Binding-site contacts:
Ligand atom C contacts residue ASP258 of chain 1.A at 3.7 Å.
Ligand atom C contacts residue ILE39 of chain 1.A at 3.6 Å (hydrophobic).
Ligand atom CA contacts residue ASP258 of chain 1.A at 3.5 Å.
Ligand atom O contacts residue ARG43 of chain 1.A at 3.1 Å (salt-bridge).
Ligand atom OG1 contacts residue ASP258 of chain 1.A at 3.3 Å.
Ligand atom NH1 contacts residue ASP228 of chain 1.A at 2.7 Å (salt-bridge).
Ligand atom O contacts residue ARG50 of chain 1.A at 3.6 Å.
Ligand atom CG2 contacts residue MET259 of chain 1.A at 3.7 Å (hydrophobic).
Ligand atom CD contacts residue ARG50 of chain 1.A at 3.6 Å.
Ligand atom NE contacts residue ASP53 of chain 1.A at 3.7 Å.
Ligand atom N contacts residue ARG49 of chain 1.A at 3.6 Å.
Ligand atom CA contacts residue ARG49 of chain 1.A at 3.5 Å.
Ligand atom OG1 contacts residue MET259 of chain 1.A at 2.8 Å (h-bond).
Ligand atom O contacts residue ILE39 of chain 1.A at 3.6 Å.
Ligand atom CA contacts residue ASP258 of chain 1.A at 3.7 Å.
Ligand atom OG1 contacts residue ILE39 of chain 1.A at 3.5 Å.
Ligand atom CB contacts residue ARG50 of chain 1.A at 3.7 Å.
Ligand atom N contacts residue ASP258 of chain 1.A at 2.8 Å (salt-bridge).
Ligand atom CA contacts residue ASP258 of chain 1.A at 3.7 Å.
Ligand atom O contacts residue ARG49 of chain 1.A at 3.1 Å (salt-bridge).
Ligand atom O contacts residue ARG43 of chain 1.A at 3.0 Å (salt-bridge).
Ligand atom C contacts residue ARG49 of chain 1.A at 3.4 Å.
Ligand atom N contacts residue ILE39 of chain 1.A at 3.7 Å.
Ligand atom N contacts residue ASP258 of chain 1.A at 2.9 Å (salt-bridge).
Ligand atom CD2 contacts residue ASP258 of chain 1.A at 3.5 Å.
Ligand atom CB contacts residue ASP258 of chain 1.A at 3.7 Å.
Ligand atom CB contacts residue ARG49 of chain 1.A at 3.5 Å.
Ligand atom CA contacts residue ARG50 of chain 1.A at 3.5 Å.
Ligand atom CD contacts residue LEU52 of chain 1.A at 3.5 Å (hydrophobic).
Ligand atom CB contacts residue ASP258 of chain 1.A at 3.5 Å.
Ligand atom CB contacts residue ILE39 of chain 1.A at 3.6 Å (hydrophobic).
Ligand atom CB contacts residue MET259 of chain 1.A at 3.8 Å (hydrophobic).
Ligand atom N contacts residue ASP258 of chain 1.A at 3.0 Å (salt-bridge).
Ligand atom N contacts residue ARG49 of chain 1.A at 3.0 Å (salt-bridge).
Ligand atom CD2 contacts residue ARG43 of chain 1.A at 3.7 Å.
Ligand atom CG2 contacts residue ALA42 of chain 1.A at 3.7 Å (hydrophobic).
Ligand atom C contacts residue ASP258 of chain 1.A at 3.6 Å.
Ligand atom NH2 contacts residue ARG50 of chain 1.A at 3.3 Å (salt-bridge).
Ligand atom NH1 contacts residue THR246 of chain 1.A at 3.0 Å (h-bond).
Ligand atom N contacts residue ARG49 of chain 1.A at 3.6 Å.

Sequence of chain 1.A:
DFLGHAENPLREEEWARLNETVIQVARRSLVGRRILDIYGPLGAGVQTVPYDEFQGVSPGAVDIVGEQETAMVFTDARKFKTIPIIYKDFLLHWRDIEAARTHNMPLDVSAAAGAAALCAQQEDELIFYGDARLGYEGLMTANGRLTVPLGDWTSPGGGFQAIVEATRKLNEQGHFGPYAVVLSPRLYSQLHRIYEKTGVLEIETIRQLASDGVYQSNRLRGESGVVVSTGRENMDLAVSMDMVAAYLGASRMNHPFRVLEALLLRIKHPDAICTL

This protein binds this small molecule.
Small molecule (SMILES): CC(C)C[C@H](NC(=O)CN)C(=O)N[C@H](C(=O)N[C@H](C(=O)NCC(=O)N[C@@H](CO)C(=O)N[C@@H](CC(C)C)C(=O)N[C@@H](CCCN=C(N)N)C(=O)NCC=O)C(C)C)[C@@H](C)O